Sequence of chain 1.H:
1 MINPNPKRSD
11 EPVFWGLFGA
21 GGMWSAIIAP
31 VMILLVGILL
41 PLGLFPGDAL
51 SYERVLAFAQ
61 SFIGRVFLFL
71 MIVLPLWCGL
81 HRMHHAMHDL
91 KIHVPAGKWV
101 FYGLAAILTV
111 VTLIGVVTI

Sequence of chain 1.F:
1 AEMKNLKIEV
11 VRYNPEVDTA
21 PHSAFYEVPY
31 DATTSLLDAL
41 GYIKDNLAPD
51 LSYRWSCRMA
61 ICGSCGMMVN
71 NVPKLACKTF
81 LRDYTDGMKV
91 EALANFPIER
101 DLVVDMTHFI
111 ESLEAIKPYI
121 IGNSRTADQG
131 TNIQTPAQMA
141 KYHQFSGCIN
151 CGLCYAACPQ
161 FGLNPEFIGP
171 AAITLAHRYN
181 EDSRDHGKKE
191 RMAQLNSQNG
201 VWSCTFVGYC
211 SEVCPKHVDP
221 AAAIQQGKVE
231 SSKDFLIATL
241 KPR

Binding-site contacts:
Ligand atom CL20 contacts residue GLY19 of chain 1.H at 3.4 Å.
Ligand atom O5 contacts residue LEU89 of chain 1.G at 3.1 Å.
Ligand atom C11 contacts residue TRP15 of chain 1.H at 3.6 Å (hydrophobic).
Ligand atom C8 contacts residue PHE206 of chain 1.F at 3.8 Å (hydrophobic).
Ligand atom C16 contacts residue ALA93 of chain 1.G at 4.0 Å (hydrophobic).
Ligand atom C19 contacts residue TRP86 of chain 1.G at 3.9 Å (hydrophobic).
Ligand atom C12 contacts residue PHE18 of chain 1.H at 4.0 Å (hydrophobic).
Ligand atom C18 contacts residue TRP86 of chain 1.G at 3.9 Å (hydrophobic).
Ligand atom CL20 contacts residue TRP86 of chain 1.G at 3.9 Å.
Ligand atom C15 contacts residue TRP15 of chain 1.H at 4.0 Å (hydrophobic).
Ligand atom C22 contacts residue PHE206 of chain 1.F at 3.9 Å (hydrophobic).
Ligand atom N4 contacts residue ARG28 of chain 1.G at 4.0 Å.
Ligand atom C10 contacts residue GLN225 of chain 1.F at 3.4 Å.
Ligand atom N1 contacts residue THR205 of chain 1.F at 3.7 Å.
Ligand atom C21 contacts residue GLN225 of chain 1.F at 3.2 Å.
Ligand atom C11 contacts residue GLN225 of chain 1.F at 3.4 Å.
Ligand atom C21 contacts residue TRP15 of chain 1.H at 3.7 Å (hydrophobic).
Ligand atom C10 contacts residue PHE206 of chain 1.F at 4.0 Å (hydrophobic).
Ligand atom C22 contacts residue ALA93 of chain 1.G at 4.0 Å (hydrophobic).
Ligand atom O6 contacts residue LEU89 of chain 1.G at 3.5 Å.
Ligand atom C14 contacts residue TRP15 of chain 1.H at 3.9 Å (hydrophobic).
Ligand atom C22 contacts residue GLN225 of chain 1.F at 2.8 Å.
Ligand atom O13 contacts residue GLN225 of chain 1.F at 3.1 Å (h-bond).
Ligand atom C7 contacts residue PHE206 of chain 1.F at 3.7 Å (hydrophobic).
Ligand atom O3 contacts residue THR205 of chain 1.F at 3.2 Å (h-bond).
Ligand atom O2 contacts residue CYS204 of chain 1.F at 3.5 Å (h-bond).
Ligand atom C19 contacts residue GLY19 of chain 1.H at 3.3 Å.
Ligand atom CL20 contacts residue MET23 of chain 1.H at 3.7 Å.
Ligand atom O5 contacts residue TRP86 of chain 1.G at 3.9 Å.
Ligand atom O13 contacts residue LYS228 of chain 1.F at 3.2 Å.
Ligand atom C9 contacts residue PHE206 of chain 1.F at 3.7 Å (hydrophobic).
Ligand atom O2 contacts residue THR205 of chain 1.F at 3.7 Å.
Ligand atom C7 contacts residue ARG28 of chain 1.G at 4.1 Å.
Ligand atom N4 contacts residue LEU89 of chain 1.G at 3.7 Å.
Ligand atom C12 contacts residue PHE206 of chain 1.F at 3.8 Å (hydrophobic).
Ligand atom O2 contacts residue LYS228 of chain 1.F at 3.9 Å.
Ligand atom O6 contacts residue ARG28 of chain 1.G at 2.9 Å (salt-bridge).
Ligand atom C18 contacts residue GLY19 of chain 1.H at 4.0 Å.
Ligand atom O13 contacts residue TRP15 of chain 1.H at 2.5 Å (h-bond).
Ligand atom C7 contacts residue PHE18 of chain 1.H at 4.0 Å (hydrophobic).

This protein binds this small molecule.
Small molecule (SMILES): C[C@H](c1ccc(Cl)cc1)c1cc([N+](=O)[O-])cc([N+](=O)[O-])c1O

Sequence of chain 1.G:
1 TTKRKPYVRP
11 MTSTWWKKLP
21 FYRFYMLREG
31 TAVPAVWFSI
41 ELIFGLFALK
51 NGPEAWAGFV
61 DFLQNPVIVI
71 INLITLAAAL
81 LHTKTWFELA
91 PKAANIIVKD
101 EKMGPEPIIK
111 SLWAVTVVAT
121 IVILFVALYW